Binding-site contacts:
Ligand atom C11 contacts residue LEU42 of chain 1.A at 3.6 Å (hydrophobic).
Ligand atom O3 contacts residue GLU49 of chain 1.A at 2.4 Å (salt-bridge).
Ligand atom C6 contacts residue MET84 of chain 1.A at 4.2 Å (hydrophobic).
Ligand atom C3 contacts residue PHE100 of chain 1.A at 4.2 Å (hydrophobic).
Ligand atom C7 contacts residue PHE100 of chain 1.A at 4.1 Å (hydrophobic).
Ligand atom O17 contacts residue GLY217 of chain 1.A at 4.2 Å.
Ligand atom C12 contacts residue LEU42 of chain 1.A at 3.8 Å (hydrophobic).
Ligand atom O17 contacts residue LEU221 of chain 1.A at 3.6 Å.
Ligand atom C16 contacts residue HIS220 of chain 1.A at 3.8 Å.
Ligand atom C9 contacts residue PHE100 of chain 1.A at 4.0 Å (hydrophobic).
Ligand atom C6 contacts residue LEU87 of chain 1.A at 3.9 Å (hydrophobic).
Ligand atom C2 contacts residue PHE100 of chain 1.A at 4.2 Å (hydrophobic).
Ligand atom O3 contacts residue LEU83 of chain 1.A at 4.2 Å.
Ligand atom C1 contacts residue PHE100 of chain 1.A at 4.1 Å (hydrophobic).
Ligand atom O17 contacts residue HIS220 of chain 1.A at 3.0 Å (h-bond).
Ligand atom C5 contacts residue PHE100 of chain 1.A at 3.6 Å (hydrophobic).
Ligand atom O3 contacts residue ARG90 of chain 1.A at 3.2 Å (salt-bridge).
Ligand atom C2 contacts residue GLU49 of chain 1.A at 3.1 Å.
Ligand atom C9 contacts residue LEU42 of chain 1.A at 4.1 Å (hydrophobic).
Ligand atom C16 contacts residue ILE120 of chain 1.A at 4.1 Å (hydrophobic).
Ligand atom O17 contacts residue MET39 of chain 1.A at 3.6 Å.
Ligand atom C6 contacts residue PHE100 of chain 1.A at 4.0 Å (hydrophobic).
Ligand atom C1 contacts residue LEU42 of chain 1.A at 3.5 Å (hydrophobic).
Ligand atom C12 contacts residue MET39 of chain 1.A at 4.2 Å (hydrophobic).
Ligand atom C4 contacts residue LEU83 of chain 1.A at 3.8 Å (hydrophobic).
Ligand atom C8 contacts residue LEU80 of chain 1.A at 4.1 Å (hydrophobic).
Ligand atom C17 contacts residue HIS220 of chain 1.A at 3.7 Å.
Ligand atom C3 contacts residue GLU49 of chain 1.A at 3.1 Å.
Ligand atom C16 contacts residue GLY217 of chain 1.A at 3.9 Å.
Ligand atom C17 contacts residue MET39 of chain 1.A at 4.2 Å (hydrophobic).
Ligand atom C2 contacts residue LEU45 of chain 1.A at 3.9 Å (hydrophobic).
Ligand atom C2 contacts residue LEU42 of chain 1.A at 4.1 Å (hydrophobic).
Ligand atom C3 contacts residue LEU83 of chain 1.A at 4.3 Å (hydrophobic).
Ligand atom C15 contacts residue GLY217 of chain 1.A at 4.2 Å.
Ligand atom C18 contacts residue LEU221 of chain 1.A at 4.2 Å (hydrophobic).
Ligand atom C2 contacts residue ALA46 of chain 1.A at 3.9 Å (hydrophobic).
Ligand atom C1 contacts residue ALA46 of chain 1.A at 3.6 Å (hydrophobic).
Ligand atom C4 contacts residue PHE100 of chain 1.A at 4.1 Å (hydrophobic).
Ligand atom C10 contacts residue PHE100 of chain 1.A at 3.7 Å (hydrophobic).
Ligand atom C15 contacts residue MET84 of chain 1.A at 4.0 Å (hydrophobic).

A small-molecule ligand and the protein it binds are described below.
Small molecule (SMILES): C[C@]12CC[C@@H]3c4ccc(O)cc4CC[C@H]3[C@@H]1CC[C@@H]2O

Sequence of chain 1.A:
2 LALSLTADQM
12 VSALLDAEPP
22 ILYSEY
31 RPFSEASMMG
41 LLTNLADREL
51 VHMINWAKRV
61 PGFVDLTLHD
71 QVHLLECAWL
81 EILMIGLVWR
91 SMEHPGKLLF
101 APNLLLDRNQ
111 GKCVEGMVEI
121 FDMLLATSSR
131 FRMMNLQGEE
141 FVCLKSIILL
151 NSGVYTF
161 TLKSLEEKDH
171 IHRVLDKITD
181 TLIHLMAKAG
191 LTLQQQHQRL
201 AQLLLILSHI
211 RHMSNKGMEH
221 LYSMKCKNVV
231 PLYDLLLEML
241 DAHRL